Sequence of chain 22.H:
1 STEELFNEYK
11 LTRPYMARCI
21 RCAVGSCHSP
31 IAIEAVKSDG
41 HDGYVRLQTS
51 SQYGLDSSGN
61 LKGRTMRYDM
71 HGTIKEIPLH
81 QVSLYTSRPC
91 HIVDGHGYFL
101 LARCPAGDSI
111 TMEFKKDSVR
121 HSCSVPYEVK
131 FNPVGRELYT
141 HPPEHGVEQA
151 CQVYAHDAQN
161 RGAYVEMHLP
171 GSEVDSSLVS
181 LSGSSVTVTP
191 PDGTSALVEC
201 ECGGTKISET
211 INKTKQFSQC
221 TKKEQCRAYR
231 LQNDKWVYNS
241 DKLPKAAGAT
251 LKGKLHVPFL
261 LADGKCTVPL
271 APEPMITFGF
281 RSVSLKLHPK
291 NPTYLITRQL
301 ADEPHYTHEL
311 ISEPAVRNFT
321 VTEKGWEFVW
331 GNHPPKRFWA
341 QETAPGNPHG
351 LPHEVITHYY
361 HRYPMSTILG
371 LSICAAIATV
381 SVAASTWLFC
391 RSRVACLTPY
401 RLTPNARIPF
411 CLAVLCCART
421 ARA

The protein below binds the small molecule below.
Small molecule (SMILES): CC(=O)N[C@@H]1[C@@H](O)[C@H](O)[C@@H](CO)O[C@H]1O

Binding-site contacts:
Ligand atom C6 contacts residue SER284 of chain 22.H at 3.5 Å.
Ligand atom C6 contacts residue ASN318 of chain 22.H at 3.2 Å.
Ligand atom O6 contacts residue ASN318 of chain 22.H at 2.6 Å (h-bond).
Ligand atom O6 contacts residue SER284 of chain 22.H at 2.6 Å (h-bond).